Sequence of chain 1.D:
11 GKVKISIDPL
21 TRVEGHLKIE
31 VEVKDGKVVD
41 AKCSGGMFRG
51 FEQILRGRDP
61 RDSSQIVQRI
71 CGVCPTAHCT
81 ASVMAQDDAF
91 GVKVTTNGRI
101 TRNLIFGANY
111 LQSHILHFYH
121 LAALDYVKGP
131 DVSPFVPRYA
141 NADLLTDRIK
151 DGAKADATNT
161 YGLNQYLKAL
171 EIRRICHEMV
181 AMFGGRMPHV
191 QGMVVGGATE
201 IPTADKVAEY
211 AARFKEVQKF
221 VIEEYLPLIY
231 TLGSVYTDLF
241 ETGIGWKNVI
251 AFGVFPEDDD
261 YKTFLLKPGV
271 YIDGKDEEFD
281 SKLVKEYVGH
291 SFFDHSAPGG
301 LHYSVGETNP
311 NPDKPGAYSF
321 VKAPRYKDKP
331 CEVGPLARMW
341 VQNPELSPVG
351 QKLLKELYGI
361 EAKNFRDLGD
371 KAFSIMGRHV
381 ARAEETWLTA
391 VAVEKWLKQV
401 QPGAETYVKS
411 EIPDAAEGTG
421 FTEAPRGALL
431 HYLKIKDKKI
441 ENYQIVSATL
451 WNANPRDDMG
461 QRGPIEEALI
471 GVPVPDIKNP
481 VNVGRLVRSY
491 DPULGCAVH

Binding-site contacts:
Ligand atom O3 contacts residue CYS496 of chain 1.D at 3.8 Å.
Ligand atom N1 contacts residue THR449 of chain 1.D at 2.7 Å (h-bond).
Ligand atom O3 contacts residue ALA448 of chain 1.D at 4.1 Å.
Ligand atom C3 contacts residue ALA448 of chain 1.D at 4.3 Å (hydrophobic).
Ligand atom N1 contacts residue ALA448 of chain 1.D at 3.4 Å.
Ligand atom N2 contacts residue ARG426 of chain 1.D at 2.9 Å (salt-bridge).
Ligand atom FE contacts residue CYS71 of chain 1.D at 3.8 Å.
Ligand atom N1 contacts residue ARG426 of chain 1.D at 3.7 Å.
Ligand atom C2 contacts residue PRO425 of chain 1.D at 4.2 Å (hydrophobic).
Ligand atom O3 contacts residue SER447 of chain 1.D at 4.1 Å.
Ligand atom C2 contacts residue CYS496 of chain 1.D at 4.1 Å (hydrophobic).
Ligand atom FE contacts residue HIS78 of chain 1.D at 4.2 Å.
Ligand atom C3 contacts residue CYS74 of chain 1.D at 3.2 Å (hydrophobic).
Ligand atom FE contacts residue CYS496 of chain 1.D at 2.2 Å.
Ligand atom O3 contacts residue HIS78 of chain 1.D at 3.4 Å (h-bond).
Ligand atom FE contacts residue SEC493 of chain 1.D at 4.3 Å.
Ligand atom C1 contacts residue THR449 of chain 1.D at 3.7 Å.
Ligand atom O3 contacts residue LEU429 of chain 1.D at 3.8 Å.
Ligand atom FE contacts residue CYS74 of chain 1.D at 2.2 Å.
Ligand atom C2 contacts residue ARG426 of chain 1.D at 3.6 Å.
Ligand atom N1 contacts residue SEC493 of chain 1.D at 3.6 Å.
Ligand atom C2 contacts residue ALA424 of chain 1.D at 3.4 Å (hydrophobic).
Ligand atom C1 contacts residue CYS74 of chain 1.D at 4.1 Å (hydrophobic).
Ligand atom FE contacts residue NI1 of chain 1.X at 3.5 Å.
Ligand atom N2 contacts residue CYS74 of chain 1.D at 3.4 Å.
Ligand atom C3 contacts residue ALA424 of chain 1.D at 3.5 Å (hydrophobic).
Ligand atom C3 contacts residue HIS78 of chain 1.D at 3.4 Å.
Ligand atom C1 contacts residue ALA448 of chain 1.D at 3.8 Å (hydrophobic).
Ligand atom C1 contacts residue NI1 of chain 1.X at 4.0 Å.
Ligand atom N2 contacts residue ALA424 of chain 1.D at 3.2 Å.
Ligand atom N2 contacts residue PRO425 of chain 1.D at 3.3 Å.
Ligand atom C1 contacts residue CYS496 of chain 1.D at 3.0 Å (hydrophobic).
Ligand atom O3 contacts residue CYS74 of chain 1.D at 4.1 Å.
Ligand atom FE contacts residue ALA424 of chain 1.D at 4.3 Å.
Ligand atom O3 contacts residue ALA424 of chain 1.D at 3.2 Å.
Ligand atom C1 contacts residue SEC493 of chain 1.D at 3.6 Å.
Ligand atom C1 contacts residue ARG426 of chain 1.D at 3.8 Å.
Ligand atom N1 contacts residue CYS496 of chain 1.D at 3.4 Å.
Ligand atom C3 contacts residue CYS496 of chain 1.D at 2.9 Å (hydrophobic).
Ligand atom C2 contacts residue CYS74 of chain 1.D at 3.0 Å (hydrophobic).

This protein binds this small molecule.
Small molecule (SMILES): N#C[Fe](=C=O)C#N